This small molecule binds to this protein.
Small molecule (SMILES): C[N+](C)(C)CCOC(=O)CCC(=O)OCC[N+](C)(C)C

Binding-site contacts:
Ligand atom O13 contacts residue GLU81 of chain 1.B at 4.1 Å.
Ligand atom N1 contacts residue GLU81 of chain 1.B at 4.2 Å.
Ligand atom C16 contacts residue GLU84 of chain 1.B at 4.3 Å.
Ligand atom C10 contacts residue THR436 of chain 1.B at 3.8 Å.
Ligand atom C2 contacts residue GLU81 of chain 1.B at 4.1 Å.
Ligand atom O7 contacts residue ASP131 of chain 1.B at 3.5 Å.
Ligand atom C6 contacts residue ASP131 of chain 1.B at 3.4 Å.
Ligand atom C15 contacts residue MET85 of chain 1.B at 4.4 Å (hydrophobic).
Ligand atom C8 contacts residue MET85 of chain 1.B at 4.4 Å (hydrophobic).
Ligand atom O13 contacts residue GLU84 of chain 1.B at 4.0 Å.
Ligand atom C18 contacts residue GLU84 of chain 1.B at 3.4 Å.
Ligand atom C12 contacts residue MET85 of chain 1.B at 4.0 Å (hydrophobic).
Ligand atom C10 contacts residue TYR465 of chain 1.B at 4.0 Å (hydrophobic).
Ligand atom C9 contacts residue LEU457 of chain 1.B at 4.0 Å (hydrophobic).
Ligand atom C18 contacts residue PRO88 of chain 1.B at 3.1 Å (hydrophobic).
Ligand atom C3 contacts residue MET85 of chain 1.B at 4.0 Å (hydrophobic).
Ligand atom C5 contacts residue ASP131 of chain 1.B at 4.0 Å.
Ligand atom C8 contacts residue TYR465 of chain 1.B at 3.3 Å (hydrophobic).
Ligand atom O13 contacts residue MET85 of chain 1.B at 3.3 Å.
Ligand atom C9 contacts residue LEU463 of chain 1.B at 3.6 Å (hydrophobic).
Ligand atom C15 contacts residue GLU84 of chain 1.B at 3.4 Å.
Ligand atom C19 contacts residue PRO88 of chain 1.B at 3.8 Å (hydrophobic).
Ligand atom C18 contacts residue ASN87 of chain 1.B at 3.6 Å.
Ligand atom O4 contacts residue GLU81 of chain 1.B at 3.3 Å.
Ligand atom O7 contacts residue VAL132 of chain 1.B at 4.4 Å.
Ligand atom C9 contacts residue TYR465 of chain 1.B at 3.0 Å (hydrophobic).
Ligand atom O4 contacts residue MET85 of chain 1.B at 3.7 Å.
Ligand atom C11 contacts residue ASP131 of chain 1.B at 3.3 Å.
Ligand atom C10 contacts residue GLU81 of chain 1.B at 3.4 Å.
Ligand atom N1 contacts residue GLU452 of chain 1.B at 4.2 Å.
Ligand atom C19 contacts residue ASN89 of chain 1.B at 4.3 Å.
Ligand atom C18 contacts residue ASN89 of chain 1.B at 4.3 Å.
Ligand atom O7 contacts residue MET85 of chain 1.B at 3.7 Å.
Ligand atom C8 contacts residue GLU452 of chain 1.B at 3.1 Å.
Ligand atom C20 contacts residue GLU84 of chain 1.B at 3.6 Å.
Ligand atom C3 contacts residue GLU81 of chain 1.B at 3.5 Å.
Ligand atom N1 contacts residue TYR465 of chain 1.B at 3.6 Å.
Ligand atom N17 contacts residue PRO88 of chain 1.B at 4.1 Å.
Ligand atom N17 contacts residue GLU84 of chain 1.B at 4.3 Å.
Ligand atom C5 contacts residue MET85 of chain 1.B at 3.9 Å (hydrophobic).

Sequence of chain 1.B:
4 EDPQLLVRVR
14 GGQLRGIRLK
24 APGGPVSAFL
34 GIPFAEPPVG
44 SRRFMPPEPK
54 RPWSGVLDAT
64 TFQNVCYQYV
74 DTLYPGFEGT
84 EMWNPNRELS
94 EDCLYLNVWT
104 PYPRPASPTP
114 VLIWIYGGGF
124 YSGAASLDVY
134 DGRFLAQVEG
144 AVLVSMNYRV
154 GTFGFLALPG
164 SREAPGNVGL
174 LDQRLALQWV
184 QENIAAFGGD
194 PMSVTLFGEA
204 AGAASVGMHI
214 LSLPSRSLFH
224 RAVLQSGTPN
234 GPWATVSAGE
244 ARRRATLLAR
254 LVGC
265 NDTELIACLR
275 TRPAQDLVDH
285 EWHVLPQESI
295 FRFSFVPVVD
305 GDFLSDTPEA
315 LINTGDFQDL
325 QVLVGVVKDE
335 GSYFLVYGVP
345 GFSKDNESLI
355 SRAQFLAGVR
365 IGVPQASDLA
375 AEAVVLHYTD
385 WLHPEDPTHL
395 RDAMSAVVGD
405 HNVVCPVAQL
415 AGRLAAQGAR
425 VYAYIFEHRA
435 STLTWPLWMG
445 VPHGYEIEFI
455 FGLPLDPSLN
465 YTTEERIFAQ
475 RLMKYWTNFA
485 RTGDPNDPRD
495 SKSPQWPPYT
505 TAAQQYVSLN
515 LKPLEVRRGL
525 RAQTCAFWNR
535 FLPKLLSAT